Sequence of chain 1.F:
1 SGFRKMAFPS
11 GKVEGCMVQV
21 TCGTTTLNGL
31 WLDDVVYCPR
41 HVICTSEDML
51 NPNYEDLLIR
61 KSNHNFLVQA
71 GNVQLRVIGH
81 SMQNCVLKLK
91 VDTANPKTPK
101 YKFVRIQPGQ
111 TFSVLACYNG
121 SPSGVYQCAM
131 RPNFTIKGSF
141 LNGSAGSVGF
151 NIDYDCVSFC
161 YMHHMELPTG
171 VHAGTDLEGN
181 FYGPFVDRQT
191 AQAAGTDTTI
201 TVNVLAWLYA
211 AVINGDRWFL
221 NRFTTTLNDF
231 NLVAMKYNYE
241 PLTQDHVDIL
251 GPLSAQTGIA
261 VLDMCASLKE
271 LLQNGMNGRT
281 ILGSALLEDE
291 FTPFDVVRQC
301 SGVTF

The protein below binds the small molecule below.
Small molecule (SMILES): CC(C)C[C@H](NC(=O)[C@@H](NC(=O)[C@H](C)NC(=O)[C@H](CO)NC(=O)[C@@H](N)[C@@H](C)O)C(C)C)C(=O)N[C@H](C=O)CCC(N)=O

Binding-site contacts:
Ligand atom CD1 contacts residue HIS41 of chain 1.F at 3.0 Å.
Ligand atom OE1 contacts residue HIS163 of chain 1.F at 2.8 Å (h-bond).
Ligand atom CG contacts residue GLN189 of chain 1.F at 3.7 Å.
Ligand atom CB contacts residue GLN189 of chain 1.F at 3.3 Å.
Ligand atom CG1 contacts residue ASN142 of chain 1.F at 3.3 Å.
Ligand atom O contacts residue MET165 of chain 1.F at 3.4 Å.
Ligand atom OG contacts residue GLN189 of chain 1.F at 3.3 Å (h-bond).
Ligand atom O contacts residue GLN189 of chain 1.F at 3.4 Å (h-bond).
Ligand atom CG contacts residue HIS163 of chain 1.F at 3.5 Å.
Ligand atom O contacts residue ASN142 of chain 1.F at 3.4 Å (h-bond).
Ligand atom CD contacts residue HIS163 of chain 1.F at 3.5 Å.
Ligand atom NE2 contacts residue LEU141 of chain 1.F at 3.4 Å.
Ligand atom CD2 contacts residue GLN189 of chain 1.F at 3.5 Å.
Ligand atom N contacts residue HIS164 of chain 1.F at 3.1 Å (h-bond).
Ligand atom CB contacts residue PRO168 of chain 1.F at 3.3 Å (hydrophobic).
Ligand atom OE1 contacts residue PHE140 of chain 1.F at 3.3 Å.
Ligand atom CD2 contacts residue ASP187 of chain 1.F at 3.5 Å.
Ligand atom CA contacts residue MET165 of chain 1.F at 3.6 Å (hydrophobic).
Ligand atom CD contacts residue LEU141 of chain 1.F at 3.7 Å (hydrophobic).
Ligand atom CB contacts residue LEU141 of chain 1.F at 3.6 Å (hydrophobic).
Ligand atom O contacts residue GLY143 of chain 1.F at 3.0 Å (h-bond).
Ligand atom O contacts residue PRO168 of chain 1.F at 3.4 Å.
Ligand atom O contacts residue GLU166 of chain 1.F at 2.9 Å (salt-bridge).
Ligand atom O contacts residue ALA145 of chain 1.F at 3.1 Å (h-bond).
Ligand atom N contacts residue GLN189 of chain 1.F at 3.2 Å (h-bond).
Ligand atom NE2 contacts residue GLU166 of chain 1.F at 3.6 Å.
Ligand atom CG2 contacts residue PRO168 of chain 1.F at 3.6 Å (hydrophobic).
Ligand atom OE1 contacts residue SER144 of chain 1.F at 3.5 Å (h-bond).
Ligand atom N contacts residue THR190 of chain 1.F at 3.5 Å (h-bond).
Ligand atom NE2 contacts residue ASN142 of chain 1.F at 3.6 Å.
Ligand atom C contacts residue HIS41 of chain 1.F at 3.4 Å.
Ligand atom O contacts residue SER144 of chain 1.F at 3.4 Å (h-bond).
Ligand atom N contacts residue GLU166 of chain 1.F at 3.0 Å (salt-bridge).
Ligand atom C contacts residue ALA145 of chain 1.F at 3.4 Å (hydrophobic).
Ligand atom OE1 contacts residue GLU166 of chain 1.F at 3.4 Å.
Ligand atom CA contacts residue GLN189 of chain 1.F at 3.6 Å.
Ligand atom C contacts residue GLU166 of chain 1.F at 3.5 Å.
Ligand atom CB contacts residue ASN142 of chain 1.F at 3.3 Å.
Ligand atom CD contacts residue GLU166 of chain 1.F at 3.7 Å.
Ligand atom CB contacts residue GLN189 of chain 1.F at 3.3 Å.